This small molecule binds to this protein.
Small molecule (SMILES): CCCCCCCCCC(=O)N(CCO)C[C@@H](O)[C@@H](O)[C@@H](O)[C@@H](O)CO

Sequence of chain 1.B:
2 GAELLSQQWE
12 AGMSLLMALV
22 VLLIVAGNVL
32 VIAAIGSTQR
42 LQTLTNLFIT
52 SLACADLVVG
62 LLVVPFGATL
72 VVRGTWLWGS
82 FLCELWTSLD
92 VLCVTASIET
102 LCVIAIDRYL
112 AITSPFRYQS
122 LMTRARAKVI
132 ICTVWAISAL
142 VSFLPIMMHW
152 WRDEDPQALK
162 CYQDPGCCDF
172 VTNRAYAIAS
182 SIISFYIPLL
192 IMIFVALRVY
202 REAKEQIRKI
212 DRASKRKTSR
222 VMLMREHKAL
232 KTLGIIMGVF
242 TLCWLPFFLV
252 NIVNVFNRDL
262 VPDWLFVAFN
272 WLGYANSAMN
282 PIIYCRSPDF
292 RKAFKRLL

Binding-site contacts:
Ligand atom C1 contacts residue LEU111 of chain 1.B at 3.7 Å (hydrophobic).
Ligand atom N33 contacts residue LEU122 of chain 1.B at 4.4 Å.
Ligand atom C27 contacts residue LEU122 of chain 1.B at 3.8 Å (hydrophobic).
Ligand atom C27 contacts residue ARG127 of chain 1.B at 4.2 Å.
Ligand atom N33 contacts residue ARG127 of chain 1.B at 4.0 Å.
Ligand atom C37 contacts residue ARG127 of chain 1.B at 3.6 Å.
Ligand atom C1 contacts residue ILE107 of chain 1.B at 4.1 Å (hydrophobic).
Ligand atom C30 contacts residue ARG127 of chain 1.B at 3.9 Å.
Ligand atom C1 contacts residue ILE131 of chain 1.B at 4.4 Å (hydrophobic).
Ligand atom C40 contacts residue ARG127 of chain 1.B at 3.2 Å.
Ligand atom C9 contacts residue ILE131 of chain 1.B at 4.1 Å (hydrophobic).
Ligand atom C21 contacts residue ARG127 of chain 1.B at 4.1 Å.
Ligand atom C0 contacts residue ILE131 of chain 1.B at 4.0 Å (hydrophobic).
Ligand atom C35 contacts residue LEU122 of chain 1.B at 3.2 Å (hydrophobic).
Ligand atom O34 contacts residue ARG127 of chain 1.B at 3.8 Å.
Ligand atom C0 contacts residue ILE107 of chain 1.B at 3.9 Å (hydrophobic).
Ligand atom C36 contacts residue ARG127 of chain 1.B at 4.2 Å.